Binding-site contacts:
Ligand atom C18 contacts residue ASP160 of chain 1.C at 3.0 Å.
Ligand atom C06 contacts residue ASP160 of chain 1.C at 3.7 Å.
Ligand atom C11 contacts residue LEU163 of chain 1.C at 3.4 Å (hydrophobic).
Ligand atom C21 contacts residue LEU93 of chain 1.C at 3.3 Å (hydrophobic).
Ligand atom C12 contacts residue LEU163 of chain 1.C at 3.7 Å (hydrophobic).
Ligand atom F03 contacts residue MET95 of chain 1.C at 3.5 Å.
Ligand atom C24 contacts residue LYS50 of chain 1.C at 3.5 Å.
Ligand atom C01 contacts residue MET95 of chain 1.C at 3.6 Å (hydrophobic).
Ligand atom C12 contacts residue LEU166 of chain 1.C at 3.5 Å (hydrophobic).
Ligand atom C22 contacts residue MET95 of chain 1.C at 3.4 Å (hydrophobic).
Ligand atom C05 contacts residue PHE161 of chain 1.C at 3.4 Å (hydrophobic).
Ligand atom N08 contacts residue PHE161 of chain 1.C at 3.0 Å (h-bond).
Ligand atom F03 contacts residue ARG81 of chain 1.C at 3.2 Å.
Ligand atom C23 contacts residue MET95 of chain 1.C at 3.6 Å (hydrophobic).
Ligand atom C20 contacts residue LEU93 of chain 1.C at 3.6 Å (hydrophobic).
Ligand atom C11 contacts residue LEU93 of chain 1.C at 3.7 Å (hydrophobic).
Ligand atom C02 contacts residue CYS80 of chain 1.C at 3.6 Å (hydrophobic).
Ligand atom O16 contacts residue LYS50 of chain 1.C at 3.0 Å.
Ligand atom C01 contacts residue THR159 of chain 1.C at 3.8 Å.
Ligand atom F03 contacts residue LEU82 of chain 1.C at 3.5 Å.
Ligand atom C21 contacts residue MET95 of chain 1.C at 3.6 Å (hydrophobic).
Ligand atom O16 contacts residue LEU163 of chain 1.C at 3.3 Å.
Ligand atom C22 contacts residue LYS50 of chain 1.C at 3.4 Å.
Ligand atom C14 contacts residue MET71 of chain 1.C at 3.2 Å (hydrophobic).
Ligand atom C15 contacts residue LEU163 of chain 1.C at 3.6 Å (hydrophobic).
Ligand atom C09 contacts residue LEU163 of chain 1.C at 3.5 Å (hydrophobic).
Ligand atom F03 contacts residue CYS80 of chain 1.C at 3.1 Å.
Ligand atom C04 contacts residue CYS80 of chain 1.C at 3.1 Å (hydrophobic).
Ligand atom N17 contacts residue ASP160 of chain 1.C at 3.5 Å (salt-bridge).
Ligand atom C22 contacts residue ALA48 of chain 1.C at 3.3 Å (hydrophobic).
Ligand atom C24 contacts residue MET95 of chain 1.C at 3.4 Å (hydrophobic).
Ligand atom C09 contacts residue PHE161 of chain 1.C at 3.7 Å (hydrophobic).
Ligand atom C22 contacts residue LEU93 of chain 1.C at 3.5 Å (hydrophobic).
Ligand atom N08 contacts residue ASP160 of chain 1.C at 3.6 Å.
Ligand atom C10 contacts residue LEU163 of chain 1.C at 3.4 Å (hydrophobic).
Ligand atom C13 contacts residue MET71 of chain 1.C at 3.5 Å (hydrophobic).
Ligand atom C19 contacts residue MET95 of chain 1.C at 3.6 Å (hydrophobic).
Ligand atom C23 contacts residue LYS50 of chain 1.C at 3.4 Å.
Ligand atom C04 contacts residue PHE161 of chain 1.C at 3.4 Å (hydrophobic).
Ligand atom C14 contacts residue PHE161 of chain 1.C at 3.5 Å (hydrophobic).

Sequence of chain 1.C:
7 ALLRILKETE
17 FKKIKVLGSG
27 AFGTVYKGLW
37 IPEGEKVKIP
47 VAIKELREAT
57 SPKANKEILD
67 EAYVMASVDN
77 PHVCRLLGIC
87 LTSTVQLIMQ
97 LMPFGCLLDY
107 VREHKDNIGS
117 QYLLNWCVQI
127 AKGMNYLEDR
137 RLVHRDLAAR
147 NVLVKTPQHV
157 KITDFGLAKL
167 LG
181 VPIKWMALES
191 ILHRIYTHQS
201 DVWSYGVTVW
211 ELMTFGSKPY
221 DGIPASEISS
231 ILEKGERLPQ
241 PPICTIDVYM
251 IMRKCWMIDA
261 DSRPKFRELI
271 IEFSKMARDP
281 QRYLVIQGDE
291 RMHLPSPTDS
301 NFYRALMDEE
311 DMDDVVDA

The protein below binds the small molecule below.
Small molecule (SMILES): O=C1c2ccccc2Nc2ccc(F)cc2N1Cc1ccccc1